Sequence of chain 1.A:
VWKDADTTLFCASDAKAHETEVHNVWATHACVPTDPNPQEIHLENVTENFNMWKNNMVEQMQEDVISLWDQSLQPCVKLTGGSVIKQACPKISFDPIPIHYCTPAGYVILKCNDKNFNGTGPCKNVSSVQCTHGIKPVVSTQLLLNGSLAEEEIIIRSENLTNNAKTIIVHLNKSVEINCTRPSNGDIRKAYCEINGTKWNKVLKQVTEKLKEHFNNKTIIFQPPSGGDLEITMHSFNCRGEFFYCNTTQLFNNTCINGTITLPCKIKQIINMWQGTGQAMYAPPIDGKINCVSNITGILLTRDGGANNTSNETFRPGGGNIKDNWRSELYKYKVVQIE

Binding-site contacts:
Ligand atom C8 contacts residue ARG157 of chain 1.A at 4.4 Å.
Ligand atom C4 contacts residue ASN118 of chain 1.A at 4.1 Å.
Ligand atom C1 contacts residue ASN118 of chain 1.A at 1.4 Å.
Ligand atom C6 contacts residue PRO122 of chain 1.A at 4.3 Å (hydrophobic).
Ligand atom C6 contacts residue THR120 of chain 1.A at 4.1 Å.
Ligand atom C7 contacts residue ASN118 of chain 1.A at 3.3 Å.
Ligand atom O5 contacts residue ASN118 of chain 1.A at 2.4 Å (h-bond).
Ligand atom O7 contacts residue HIS220 of chain 1.A at 3.5 Å.
Ligand atom C5 contacts residue THR120 of chain 1.A at 3.6 Å.
Ligand atom C8 contacts residue ASN118 of chain 1.A at 4.3 Å.
Ligand atom C3 contacts residue THR120 of chain 1.A at 4.2 Å.
Ligand atom C6 contacts residue GLY121 of chain 1.A at 4.4 Å.
Ligand atom C3 contacts residue ASN118 of chain 1.A at 3.7 Å.
Ligand atom O5 contacts residue THR120 of chain 1.A at 3.5 Å (h-bond).
Ligand atom O7 contacts residue ILE156 of chain 1.A at 4.4 Å.
Ligand atom C8 contacts residue SER158 of chain 1.A at 4.0 Å.
Ligand atom N2 contacts residue ASN118 of chain 1.A at 2.8 Å (h-bond).
Ligand atom C1 contacts residue THR120 of chain 1.A at 3.4 Å.
Ligand atom C7 contacts residue HIS220 of chain 1.A at 4.4 Å.
Ligand atom C2 contacts residue ASN118 of chain 1.A at 2.3 Å.
Ligand atom O7 contacts residue ASN118 of chain 1.A at 3.4 Å (h-bond).
Ligand atom C8 contacts residue ILE156 of chain 1.A at 3.5 Å (hydrophobic).
Ligand atom C7 contacts residue ILE156 of chain 1.A at 4.3 Å (hydrophobic).
Ligand atom C8 contacts residue LEU161 of chain 1.A at 4.2 Å (hydrophobic).
Ligand atom N2 contacts residue THR120 of chain 1.A at 3.9 Å.
Ligand atom C5 contacts residue ASN118 of chain 1.A at 3.6 Å.
Ligand atom C2 contacts residue THR120 of chain 1.A at 4.0 Å.

This protein binds this small molecule.
Small molecule (SMILES): CC(=O)N[C@@H]1[C@@H](O)[C@H](O)[C@@H](CO)O[C@H]1O